This small molecule binds to this protein.
Small molecule (SMILES): CC(C)(CO[P](=O)(O)O[P](=O)(O)OC[C@H]1O[C@@H](n2cnc3c(N)ncnc32)[C@H](O)[C@@H]1OP(=O)(O)O)[C@@H](O)C(=O)NCCC(=O)NCCNC(=O)Cc1cc(O)cc(O)c1

Binding-site contacts:
Ligand atom N6A contacts residue LEU228 of chain 1.B at 3.3 Å.
Ligand atom C6A contacts residue ILE226 of chain 1.B at 3.2 Å (hydrophobic).
Ligand atom O4A contacts residue TYR216 of chain 1.B at 2.5 Å (h-bond).
Ligand atom N6A contacts residue ILE226 of chain 1.B at 2.4 Å (h-bond).
Ligand atom N1A contacts residue LEU228 of chain 1.B at 2.6 Å (h-bond).
Ligand atom CAC contacts residue ILE315 of chain 1.B at 3.3 Å (hydrophobic).
Ligand atom O1A contacts residue ARG215 of chain 1.B at 2.8 Å (salt-bridge).
Ligand atom C2A contacts residue ASN227 of chain 1.B at 3.4 Å.
Ligand atom OAK contacts residue GLN407 of chain 1.B at 3.0 Å (h-bond).
Ligand atom OAK contacts residue PHE403 of chain 1.B at 3.4 Å.
Ligand atom O5P contacts residue PRO309 of chain 1.B at 3.5 Å.
Ligand atom CAB contacts residue ILE226 of chain 1.B at 3.5 Å (hydrophobic).
Ligand atom C2A contacts residue LEU228 of chain 1.B at 3.5 Å (hydrophobic).
Ligand atom O9A contacts residue LYS229 of chain 1.B at 3.0 Å (salt-bridge).
Ligand atom N6A contacts residue ALA224 of chain 1.B at 3.5 Å (h-bond).
Ligand atom N3A contacts residue LYS229 of chain 1.B at 3.4 Å.
Ligand atom OAD contacts residue GLY287 of chain 1.B at 3.0 Å (h-bond).
Ligand atom OAD contacts residue ILE226 of chain 1.B at 3.3 Å (h-bond).
Ligand atom CAI contacts residue LEU242 of chain 1.B at 3.5 Å (hydrophobic).
Ligand atom C5' contacts residue LEU177 of chain 1.B at 3.5 Å (hydrophobic).
Ligand atom CAH contacts residue GLY318 of chain 1.B at 3.4 Å.
Ligand atom CAH contacts residue LEU242 of chain 1.B at 3.5 Å (hydrophobic).
Ligand atom CAG contacts residue ILE315 of chain 1.B at 3.5 Å (hydrophobic).
Ligand atom C5' contacts residue HIS213 of chain 1.B at 3.5 Å.
Ligand atom C4' contacts residue HIS213 of chain 1.B at 3.4 Å.
Ligand atom OAK contacts residue GLY318 of chain 1.B at 3.0 Å (h-bond).
Ligand atom OAK contacts residue ILE316 of chain 1.B at 3.5 Å (h-bond).
Ligand atom N1A contacts residue ALA179 of chain 1.B at 3.3 Å.
Ligand atom N1A contacts residue ILE226 of chain 1.B at 3.2 Å (h-bond).
Ligand atom CAG contacts residue ILE316 of chain 1.B at 2.9 Å (hydrophobic).
Ligand atom C6A contacts residue ALA179 of chain 1.B at 3.5 Å (hydrophobic).
Ligand atom O2' contacts residue LYS229 of chain 1.B at 3.1 Å (salt-bridge).
Ligand atom N1A contacts residue ASN227 of chain 1.B at 2.8 Å.
Ligand atom C2A contacts residue ALA179 of chain 1.B at 3.5 Å (hydrophobic).
Ligand atom OAL contacts residue LYS245 of chain 1.B at 3.4 Å.
Ligand atom C6A contacts residue LEU228 of chain 1.B at 3.5 Å (hydrophobic).
Ligand atom N7A contacts residue ALA224 of chain 1.B at 3.5 Å (h-bond).
Ligand atom OAL contacts residue GLU180 of chain 1.B at 2.6 Å (salt-bridge).
Ligand atom CAJ contacts residue GLU180 of chain 1.B at 3.5 Å.
Ligand atom N4P contacts residue GLY225 of chain 1.B at 3.3 Å.

Sequence of chain 1.B:
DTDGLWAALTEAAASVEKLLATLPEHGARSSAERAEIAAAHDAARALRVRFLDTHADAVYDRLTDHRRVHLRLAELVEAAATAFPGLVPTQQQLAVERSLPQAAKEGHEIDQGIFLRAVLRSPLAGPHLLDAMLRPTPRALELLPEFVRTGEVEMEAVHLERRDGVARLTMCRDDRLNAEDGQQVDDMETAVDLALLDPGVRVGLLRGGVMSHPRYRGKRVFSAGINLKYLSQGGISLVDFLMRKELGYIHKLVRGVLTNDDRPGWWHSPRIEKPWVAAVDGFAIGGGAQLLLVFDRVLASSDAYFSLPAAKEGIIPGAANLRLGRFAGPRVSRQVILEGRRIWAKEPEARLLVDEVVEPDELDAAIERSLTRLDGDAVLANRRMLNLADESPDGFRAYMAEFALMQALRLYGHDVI